Sequence of chain 1.C:
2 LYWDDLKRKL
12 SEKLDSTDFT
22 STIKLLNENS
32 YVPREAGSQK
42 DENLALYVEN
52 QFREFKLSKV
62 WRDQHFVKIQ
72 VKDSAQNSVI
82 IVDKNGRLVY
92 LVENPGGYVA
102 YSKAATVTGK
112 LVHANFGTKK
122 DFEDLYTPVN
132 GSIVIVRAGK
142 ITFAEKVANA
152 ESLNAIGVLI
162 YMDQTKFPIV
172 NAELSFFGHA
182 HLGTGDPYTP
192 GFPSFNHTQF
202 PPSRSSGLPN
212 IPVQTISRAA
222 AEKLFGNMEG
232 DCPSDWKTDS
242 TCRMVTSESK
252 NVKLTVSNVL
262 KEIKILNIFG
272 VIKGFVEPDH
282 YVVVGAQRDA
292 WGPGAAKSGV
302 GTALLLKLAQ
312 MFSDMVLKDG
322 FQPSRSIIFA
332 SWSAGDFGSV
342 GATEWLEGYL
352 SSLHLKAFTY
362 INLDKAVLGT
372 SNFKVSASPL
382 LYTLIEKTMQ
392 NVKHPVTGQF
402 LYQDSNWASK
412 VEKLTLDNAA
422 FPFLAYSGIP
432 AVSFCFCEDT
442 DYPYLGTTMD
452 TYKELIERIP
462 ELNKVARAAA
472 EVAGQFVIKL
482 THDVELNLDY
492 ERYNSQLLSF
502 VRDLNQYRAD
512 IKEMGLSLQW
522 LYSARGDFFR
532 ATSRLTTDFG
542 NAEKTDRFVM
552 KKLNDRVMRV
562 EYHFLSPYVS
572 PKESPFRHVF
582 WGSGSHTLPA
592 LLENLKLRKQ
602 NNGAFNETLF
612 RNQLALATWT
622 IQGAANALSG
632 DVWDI

The small molecule below binds the protein below.
Small molecule (SMILES): CC(=O)N[C@@H]1[C@@H](O)[C@H](O)[C@@H](CO)O[C@H]1O

Sequence of chain 1.D:
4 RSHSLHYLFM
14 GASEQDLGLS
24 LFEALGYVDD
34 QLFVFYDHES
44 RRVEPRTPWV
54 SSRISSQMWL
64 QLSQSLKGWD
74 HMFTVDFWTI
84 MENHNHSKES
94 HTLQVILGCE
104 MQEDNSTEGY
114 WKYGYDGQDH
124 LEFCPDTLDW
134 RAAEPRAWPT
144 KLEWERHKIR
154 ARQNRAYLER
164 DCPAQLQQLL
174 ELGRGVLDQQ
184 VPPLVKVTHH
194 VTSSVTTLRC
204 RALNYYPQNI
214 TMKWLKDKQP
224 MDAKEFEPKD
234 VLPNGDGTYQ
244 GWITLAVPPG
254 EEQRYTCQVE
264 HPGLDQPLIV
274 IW

Binding-site contacts:
Ligand atom C5 contacts residue ASN197 of chain 1.C at 3.7 Å.
Ligand atom O7 contacts residue TRP521 of chain 1.F at 4.0 Å.
Ligand atom O4 contacts residue GLU263 of chain 1.C at 4.2 Å.
Ligand atom C6 contacts residue GLU263 of chain 1.C at 2.8 Å.
Ligand atom C6 contacts residue PHE201 of chain 1.C at 4.3 Å (hydrophobic).
Ligand atom C4 contacts residue ASN197 of chain 1.C at 4.2 Å.
Ligand atom C1 contacts residue PHE67 of chain 1.C at 3.5 Å (hydrophobic).
Ligand atom O6 contacts residue GLU263 of chain 1.C at 3.5 Å (salt-bridge).
Ligand atom C1 contacts residue ASN197 of chain 1.C at 1.5 Å.
Ligand atom O7 contacts residue ARG149 of chain 1.D at 3.8 Å.
Ligand atom O5 contacts residue PHE201 of chain 1.C at 3.7 Å.
Ligand atom C7 contacts residue ASN197 of chain 1.C at 3.1 Å.
Ligand atom N2 contacts residue ASN197 of chain 1.C at 2.9 Å (h-bond).
Ligand atom C2 contacts residue PHE67 of chain 1.C at 4.0 Å (hydrophobic).
Ligand atom C3 contacts residue PHE67 of chain 1.C at 3.9 Å (hydrophobic).
Ligand atom C5 contacts residue GLU263 of chain 1.C at 4.1 Å.
Ligand atom C7 contacts residue LYS151 of chain 1.D at 4.2 Å.
Ligand atom C5 contacts residue PHE67 of chain 1.C at 4.0 Å (hydrophobic).
Ligand atom C3 contacts residue ASN197 of chain 1.C at 3.8 Å.
Ligand atom C8 contacts residue LYS151 of chain 1.D at 3.5 Å.
Ligand atom O5 contacts residue ASN197 of chain 1.C at 2.4 Å (h-bond).
Ligand atom O7 contacts residue ASN197 of chain 1.C at 3.0 Å (h-bond).
Ligand atom O7 contacts residue LYS151 of chain 1.D at 4.0 Å.
Ligand atom O6 contacts residue PHE201 of chain 1.C at 3.9 Å.
Ligand atom C2 contacts residue ASN197 of chain 1.C at 2.4 Å.
Ligand atom O5 contacts residue PHE67 of chain 1.C at 4.1 Å.
Ligand atom N2 contacts residue PHE67 of chain 1.C at 3.6 Å.
Ligand atom C8 contacts residue ASN197 of chain 1.C at 4.3 Å.
Ligand atom C1 contacts residue PHE201 of chain 1.C at 4.4 Å (hydrophobic).

Sequence of chain 1.F:
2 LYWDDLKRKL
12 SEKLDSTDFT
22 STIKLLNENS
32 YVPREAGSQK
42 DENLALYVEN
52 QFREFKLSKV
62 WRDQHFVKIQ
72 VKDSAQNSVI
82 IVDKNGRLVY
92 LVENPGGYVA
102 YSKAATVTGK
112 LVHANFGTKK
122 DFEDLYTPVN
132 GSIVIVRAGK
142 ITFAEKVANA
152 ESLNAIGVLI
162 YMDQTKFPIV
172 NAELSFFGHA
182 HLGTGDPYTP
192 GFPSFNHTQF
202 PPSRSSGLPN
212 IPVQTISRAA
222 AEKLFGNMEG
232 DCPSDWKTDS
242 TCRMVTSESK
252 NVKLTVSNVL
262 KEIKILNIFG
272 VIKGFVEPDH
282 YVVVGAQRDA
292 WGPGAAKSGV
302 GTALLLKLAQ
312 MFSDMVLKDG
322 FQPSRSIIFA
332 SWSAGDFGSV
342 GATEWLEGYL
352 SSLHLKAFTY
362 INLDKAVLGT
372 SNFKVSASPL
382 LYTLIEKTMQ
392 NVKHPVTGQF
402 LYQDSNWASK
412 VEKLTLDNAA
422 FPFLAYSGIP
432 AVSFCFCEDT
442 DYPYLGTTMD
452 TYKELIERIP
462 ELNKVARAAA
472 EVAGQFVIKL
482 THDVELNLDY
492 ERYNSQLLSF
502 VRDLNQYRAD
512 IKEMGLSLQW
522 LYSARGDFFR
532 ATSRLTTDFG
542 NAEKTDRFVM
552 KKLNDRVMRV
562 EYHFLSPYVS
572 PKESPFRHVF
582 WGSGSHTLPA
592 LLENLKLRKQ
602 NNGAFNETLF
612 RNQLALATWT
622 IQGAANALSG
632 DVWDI